This small molecule binds to this protein.
Small molecule (SMILES): Nc1nc2[nH]cnc2c(=O)[nH]1

Sequence of chain 3.A:
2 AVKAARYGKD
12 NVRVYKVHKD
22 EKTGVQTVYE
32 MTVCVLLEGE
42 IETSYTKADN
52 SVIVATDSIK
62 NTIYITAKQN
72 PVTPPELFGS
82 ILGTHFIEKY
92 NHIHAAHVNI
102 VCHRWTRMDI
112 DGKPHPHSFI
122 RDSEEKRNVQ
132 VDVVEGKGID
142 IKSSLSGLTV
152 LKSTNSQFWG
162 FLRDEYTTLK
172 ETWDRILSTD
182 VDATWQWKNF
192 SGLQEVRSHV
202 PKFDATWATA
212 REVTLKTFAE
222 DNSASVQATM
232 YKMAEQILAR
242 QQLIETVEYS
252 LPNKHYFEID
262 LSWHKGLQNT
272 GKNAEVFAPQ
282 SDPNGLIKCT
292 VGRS

Sequence of chain 4.A:
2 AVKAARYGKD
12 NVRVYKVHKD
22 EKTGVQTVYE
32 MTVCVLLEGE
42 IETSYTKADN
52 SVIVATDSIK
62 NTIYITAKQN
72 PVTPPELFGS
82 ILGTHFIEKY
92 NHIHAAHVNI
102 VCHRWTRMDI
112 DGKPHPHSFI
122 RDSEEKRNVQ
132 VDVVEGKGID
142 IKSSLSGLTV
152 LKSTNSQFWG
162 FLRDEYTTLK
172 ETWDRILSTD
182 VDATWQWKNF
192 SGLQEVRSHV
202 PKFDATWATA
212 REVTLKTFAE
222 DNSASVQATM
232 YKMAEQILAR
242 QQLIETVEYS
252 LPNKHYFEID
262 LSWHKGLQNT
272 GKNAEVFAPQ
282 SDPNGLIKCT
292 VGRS

Binding-site contacts:
Ligand atom N9 contacts residue THR57 of chain 3.A at 4.2 Å.
Ligand atom C2 contacts residue ASN254 of chain 4.A at 4.0 Å.
Ligand atom N1 contacts residue GLN228 of chain 4.A at 3.0 Å (h-bond).
Ligand atom C6 contacts residue THR57 of chain 3.A at 4.2 Å.
Ligand atom N3 contacts residue PHE159 of chain 4.A at 3.6 Å.
Ligand atom C8 contacts residue LEU170 of chain 4.A at 3.8 Å (hydrophobic).
Ligand atom N3 contacts residue ARG176 of chain 4.A at 2.8 Å (salt-bridge).
Ligand atom N2 contacts residue VAL227 of chain 4.A at 2.8 Å (h-bond).
Ligand atom N2 contacts residue SER226 of chain 4.A at 3.4 Å.
Ligand atom O6 contacts residue ILE54 of chain 3.A at 3.6 Å.
Ligand atom C2 contacts residue GLN228 of chain 4.A at 4.0 Å.
Ligand atom N9 contacts residue ASN254 of chain 4.A at 4.0 Å.
Ligand atom C2 contacts residue ARG176 of chain 4.A at 3.4 Å.
Ligand atom C2 contacts residue PHE159 of chain 4.A at 3.6 Å (hydrophobic).
Ligand atom O6 contacts residue TYR8 of chain 3.A at 4.0 Å.
Ligand atom C8 contacts residue THR57 of chain 3.A at 3.4 Å.
Ligand atom C8 contacts residue PHE159 of chain 4.A at 3.6 Å (hydrophobic).
Ligand atom O6 contacts residue PHE159 of chain 4.A at 3.9 Å.
Ligand atom C4 contacts residue ARG176 of chain 4.A at 3.6 Å.
Ligand atom C5 contacts residue THR57 of chain 3.A at 4.1 Å.
Ligand atom N7 contacts residue THR57 of chain 3.A at 3.0 Å (h-bond).
Ligand atom N2 contacts residue PHE159 of chain 4.A at 3.9 Å.
Ligand atom O6 contacts residue GLN228 of chain 4.A at 2.9 Å (h-bond).
Ligand atom C5 contacts residue PHE159 of chain 4.A at 3.4 Å (hydrophobic).
Ligand atom N9 contacts residue LEU170 of chain 4.A at 4.1 Å.
Ligand atom N9 contacts residue PHE159 of chain 4.A at 3.6 Å.
Ligand atom O6 contacts residue THR57 of chain 3.A at 3.9 Å.
Ligand atom C4 contacts residue PHE159 of chain 4.A at 3.4 Å (hydrophobic).
Ligand atom N7 contacts residue ALA56 of chain 3.A at 3.7 Å.
Ligand atom N7 contacts residue PHE159 of chain 4.A at 3.6 Å.
Ligand atom N2 contacts residue GLN228 of chain 4.A at 3.9 Å.
Ligand atom N1 contacts residue PHE159 of chain 4.A at 3.5 Å.
Ligand atom C4 contacts residue ASN254 of chain 4.A at 3.8 Å.
Ligand atom C8 contacts residue ALA56 of chain 3.A at 4.2 Å (hydrophobic).
Ligand atom N3 contacts residue ASN254 of chain 4.A at 3.4 Å (h-bond).
Ligand atom N9 contacts residue ARG176 of chain 4.A at 3.7 Å.
Ligand atom C6 contacts residue PHE159 of chain 4.A at 3.4 Å (hydrophobic).
Ligand atom C2 contacts residue VAL227 of chain 4.A at 3.9 Å (hydrophobic).
Ligand atom N2 contacts residue ARG176 of chain 4.A at 2.8 Å (salt-bridge).
Ligand atom C6 contacts residue GLN228 of chain 4.A at 3.7 Å.